Sequence of chain 1.LA:
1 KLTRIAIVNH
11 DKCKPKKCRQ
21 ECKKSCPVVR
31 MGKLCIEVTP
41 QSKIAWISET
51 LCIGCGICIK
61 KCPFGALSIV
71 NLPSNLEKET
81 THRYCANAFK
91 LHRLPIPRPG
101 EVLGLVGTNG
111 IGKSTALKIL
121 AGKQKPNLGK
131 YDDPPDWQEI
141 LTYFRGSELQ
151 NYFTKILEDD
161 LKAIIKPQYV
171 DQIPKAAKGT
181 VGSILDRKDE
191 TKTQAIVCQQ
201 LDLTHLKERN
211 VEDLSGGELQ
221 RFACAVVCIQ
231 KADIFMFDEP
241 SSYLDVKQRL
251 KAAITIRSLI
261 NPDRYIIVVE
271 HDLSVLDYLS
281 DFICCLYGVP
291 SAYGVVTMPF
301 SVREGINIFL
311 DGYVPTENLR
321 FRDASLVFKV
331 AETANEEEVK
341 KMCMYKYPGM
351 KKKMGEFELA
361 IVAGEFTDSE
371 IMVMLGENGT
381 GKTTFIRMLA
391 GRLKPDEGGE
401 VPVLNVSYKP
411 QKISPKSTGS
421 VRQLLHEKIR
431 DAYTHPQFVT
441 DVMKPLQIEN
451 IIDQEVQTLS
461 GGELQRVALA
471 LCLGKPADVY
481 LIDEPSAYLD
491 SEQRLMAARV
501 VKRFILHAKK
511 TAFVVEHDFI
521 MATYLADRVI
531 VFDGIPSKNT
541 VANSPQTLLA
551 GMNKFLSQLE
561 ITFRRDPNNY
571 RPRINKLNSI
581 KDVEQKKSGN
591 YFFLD

Binding-site contacts:
Ligand atom O2' contacts residue LEU214 of chain 1.LA at 2.5 Å.
Ligand atom O2' contacts residue GLU218 of chain 1.LA at 2.8 Å (salt-bridge).
Ligand atom C1' contacts residue ASP213 of chain 1.LA at 3.2 Å.
Ligand atom C4 contacts residue ASP213 of chain 1.LA at 2.2 Å.
Ligand atom O3' contacts residue GLU218 of chain 1.LA at 2.9 Å (salt-bridge).
Ligand atom N1 contacts residue ASP213 of chain 1.LA at 3.3 Å.
Ligand atom O5' contacts residue GLY381 of chain 1.LA at 3.5 Å (h-bond).
Ligand atom O6 contacts residue ASP213 of chain 1.LA at 3.4 Å (salt-bridge).
Ligand atom O2G contacts residue ASN378 of chain 1.LA at 2.8 Å.
Ligand atom C5 contacts residue ASP213 of chain 1.LA at 2.7 Å.
Ligand atom N9 contacts residue ASP213 of chain 1.LA at 2.5 Å (salt-bridge).
Ligand atom O4' contacts residue PHE357 of chain 1.LA at 2.9 Å.
Ligand atom O2A contacts residue THR383 of chain 1.LA at 3.0 Å (h-bond).
Ligand atom N3 contacts residue ASP213 of chain 1.LA at 2.7 Å (salt-bridge).
Ligand atom N3B contacts residue GLY379 of chain 1.LA at 3.6 Å (h-bond).
Ligand atom O2' contacts residue SER215 of chain 1.LA at 2.3 Å (h-bond).
Ligand atom C4' contacts residue PHE357 of chain 1.LA at 3.3 Å (hydrophobic).
Ligand atom N7 contacts residue ASP213 of chain 1.LA at 3.1 Å (salt-bridge).
Ligand atom N3 contacts residue PHE357 of chain 1.LA at 2.9 Å.
Ligand atom PG contacts residue ASN378 of chain 1.LA at 3.0 Å.
Ligand atom N2 contacts residue GLU356 of chain 1.LA at 3.1 Å (salt-bridge).
Ligand atom O1G contacts residue ASN378 of chain 1.LA at 2.5 Å.
Ligand atom N3B contacts residue ASN378 of chain 1.LA at 3.4 Å.
Ligand atom C5 contacts residue MET354 of chain 1.LA at 3.3 Å (hydrophobic).
Ligand atom C2 contacts residue ASP213 of chain 1.LA at 3.4 Å.
Ligand atom C8 contacts residue ASP213 of chain 1.LA at 3.0 Å.
Ligand atom C2' contacts residue SER215 of chain 1.LA at 3.1 Å.
Ligand atom O2A contacts residue LYS382 of chain 1.LA at 3.1 Å (salt-bridge).
Ligand atom C6 contacts residue MET354 of chain 1.LA at 3.6 Å (hydrophobic).
Ligand atom N2 contacts residue ARG209 of chain 1.LA at 2.7 Å (salt-bridge).
Ligand atom O5' contacts residue GLY379 of chain 1.LA at 3.5 Å.
Ligand atom N7 contacts residue MET354 of chain 1.LA at 3.2 Å.
Ligand atom C2 contacts residue ARG209 of chain 1.LA at 2.9 Å.
Ligand atom N3 contacts residue ARG209 of chain 1.LA at 2.5 Å (salt-bridge).
Ligand atom O3' contacts residue SER215 of chain 1.LA at 2.8 Å (h-bond).
Ligand atom O1B contacts residue THR383 of chain 1.LA at 3.2 Å (h-bond).
Ligand atom O3A contacts residue GLY379 of chain 1.LA at 3.5 Å (h-bond).
Ligand atom C3' contacts residue SER215 of chain 1.LA at 3.1 Å.
Ligand atom C6 contacts residue ASP213 of chain 1.LA at 3.4 Å.
Ligand atom O1G contacts residue HIS517 of chain 1.LA at 2.7 Å.

The small molecule below binds the protein below.
Small molecule (SMILES): Nc1nc2c(ncn2[C@@H]2O[C@H](CO[P](=O)(O)O[P](=O)(O)NP(=O)(O)O)[C@@H](O)[C@H]2O)c(=O)[nH]1